The small molecule below binds the protein below.
Small molecule (SMILES): NCC(=O)O

Sequence of chain 1.A:
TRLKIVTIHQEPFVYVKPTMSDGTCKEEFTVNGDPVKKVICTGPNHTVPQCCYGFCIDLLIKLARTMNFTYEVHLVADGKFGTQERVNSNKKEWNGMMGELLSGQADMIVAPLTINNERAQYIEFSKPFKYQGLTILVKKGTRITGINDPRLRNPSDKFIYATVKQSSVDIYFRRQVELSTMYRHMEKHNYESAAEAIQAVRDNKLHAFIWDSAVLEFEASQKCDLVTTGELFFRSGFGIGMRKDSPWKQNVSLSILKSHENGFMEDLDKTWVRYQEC

Binding-site contacts:
Ligand atom O contacts residue THR126 of chain 1.A at 2.7 Å (h-bond).
Ligand atom OXT contacts residue PHE92 of chain 1.A at 3.0 Å.
Ligand atom O contacts residue SER180 of chain 1.A at 3.6 Å.
Ligand atom CA contacts residue ASP224 of chain 1.A at 3.4 Å.
Ligand atom N contacts residue ASP224 of chain 1.A at 2.7 Å (salt-bridge).
Ligand atom CA contacts residue THR126 of chain 1.A at 3.6 Å.
Ligand atom CA contacts residue PRO124 of chain 1.A at 4.0 Å (hydrophobic).
Ligand atom CA contacts residue SER180 of chain 1.A at 3.2 Å.
Ligand atom O contacts residue PRO124 of chain 1.A at 3.8 Å.
Ligand atom OXT contacts residue ARG131 of chain 1.A at 2.8 Å (salt-bridge).
Ligand atom C contacts residue SER180 of chain 1.A at 3.1 Å.
Ligand atom N contacts residue PHE92 of chain 1.A at 4.2 Å.
Ligand atom N contacts residue PHE250 of chain 1.A at 3.7 Å.
Ligand atom C contacts residue PHE92 of chain 1.A at 3.4 Å (hydrophobic).
Ligand atom CA contacts residue TRP223 of chain 1.A at 3.8 Å (hydrophobic).
Ligand atom CA contacts residue PHE92 of chain 1.A at 3.7 Å (hydrophobic).
Ligand atom N contacts residue PRO124 of chain 1.A at 3.1 Å (h-bond).
Ligand atom C contacts residue PRO124 of chain 1.A at 4.3 Å (hydrophobic).
Ligand atom OXT contacts residue SER179 of chain 1.A at 3.6 Å.
Ligand atom C contacts residue THR126 of chain 1.A at 3.8 Å.
Ligand atom C contacts residue ARG131 of chain 1.A at 3.4 Å.
Ligand atom O contacts residue LEU125 of chain 1.A at 3.6 Å.
Ligand atom O contacts residue ARG131 of chain 1.A at 2.7 Å (salt-bridge).
Ligand atom OXT contacts residue SER180 of chain 1.A at 2.9 Å (h-bond).
Ligand atom N contacts residue SER180 of chain 1.A at 3.7 Å.
Ligand atom O contacts residue PHE92 of chain 1.A at 3.6 Å.
Ligand atom N contacts residue THR126 of chain 1.A at 2.7 Å (h-bond).